This protein binds this small molecule.
Small molecule (SMILES): CC(C)[C@@H](C)/C=C/[C@@H](C)[C@H]1CC[C@H]2C3=CC=C4C[C@@H](O)CC[C@]4(C)[C@H]3CC[C@]12C

Binding-site contacts:
Ligand atom O1 contacts residue PRO172 of chain 1.C at 4.4 Å.
Ligand atom O1 contacts residue LEU174 of chain 1.C at 3.5 Å (h-bond).
Ligand atom C6 contacts residue PRO172 of chain 1.C at 4.5 Å (hydrophobic).
Ligand atom C3 contacts residue PRO172 of chain 1.C at 4.1 Å (hydrophobic).
Ligand atom C19 contacts residue LEU174 of chain 1.C at 3.5 Å (hydrophobic).
Ligand atom C4 contacts residue PRO172 of chain 1.C at 3.8 Å (hydrophobic).
Ligand atom C6 contacts residue LEU174 of chain 1.C at 4.4 Å (hydrophobic).
Ligand atom C3 contacts residue LEU174 of chain 1.C at 4.0 Å (hydrophobic).
Ligand atom C4 contacts residue LEU174 of chain 1.C at 3.3 Å (hydrophobic).
Ligand atom C5 contacts residue PRO172 of chain 1.C at 4.5 Å (hydrophobic).
Ligand atom C4 contacts residue ARG173 of chain 1.C at 3.5 Å.
Ligand atom O1 contacts residue ARG173 of chain 1.C at 3.4 Å.
Ligand atom C3 contacts residue ARG173 of chain 1.C at 3.9 Å.
Ligand atom C5 contacts residue LEU174 of chain 1.C at 4.1 Å (hydrophobic).

Sequence of chain 1.C:
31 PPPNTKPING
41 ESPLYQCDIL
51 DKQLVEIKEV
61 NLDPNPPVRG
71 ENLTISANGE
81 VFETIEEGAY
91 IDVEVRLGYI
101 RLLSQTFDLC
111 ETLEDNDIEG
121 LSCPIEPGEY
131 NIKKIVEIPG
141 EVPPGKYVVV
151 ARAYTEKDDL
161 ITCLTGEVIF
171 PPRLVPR